A small-molecule ligand and the protein it binds are described below.
Small molecule (SMILES): Nc1ncnc2c1ncn2[C@@H]1O[C@H](CO[P](=O)(O)OS(=O)(=O)O)[C@@H](O)[C@H]1O

Binding-site contacts:
Ligand atom N1 contacts residue PHE166 of chain 1.G at 3.6 Å.
Ligand atom O1B contacts residue ILE113 of chain 1.G at 3.5 Å (h-bond).
Ligand atom O1A contacts residue PHE112 of chain 1.G at 3.3 Å.
Ligand atom O2A contacts residue ASN90 of chain 1.G at 2.8 Å (h-bond).
Ligand atom C5' contacts residue ILE113 of chain 1.G at 3.4 Å (hydrophobic).
Ligand atom O3B contacts residue ILE113 of chain 1.G at 3.5 Å.
Ligand atom O5' contacts residue ARG73 of chain 1.G at 3.6 Å.
Ligand atom O3A contacts residue ILE113 of chain 1.G at 3.6 Å.
Ligand atom N6 contacts residue PHE166 of chain 1.G at 3.5 Å.
Ligand atom O3B contacts residue SER114 of chain 1.G at 3.8 Å.
Ligand atom O2' contacts residue LEU154 of chain 1.G at 3.4 Å.
Ligand atom N6 contacts residue GLY165 of chain 1.G at 3.3 Å (h-bond).
Ligand atom O2A contacts residue PHE112 of chain 1.G at 3.4 Å.
Ligand atom N3 contacts residue ILE113 of chain 1.G at 3.7 Å.
Ligand atom C2 contacts residue THR167 of chain 1.G at 3.6 Å.
Ligand atom N6 contacts residue PHE82 of chain 1.G at 3.7 Å.
Ligand atom O1B contacts residue SER114 of chain 1.G at 3.0 Å (h-bond).
Ligand atom O4' contacts residue PHE82 of chain 1.G at 3.6 Å.
Ligand atom N9 contacts residue PHE82 of chain 1.G at 3.6 Å.
Ligand atom N1 contacts residue THR167 of chain 1.G at 3.5 Å (h-bond).
Ligand atom O2B contacts residue ARG87 of chain 1.G at 3.7 Å.
Ligand atom O1A contacts residue ILE113 of chain 1.G at 2.9 Å (h-bond).
Ligand atom O2A contacts residue ARG73 of chain 1.G at 2.9 Å (salt-bridge).
Ligand atom O3B contacts residue PRO115 of chain 1.G at 3.1 Å.
Ligand atom C8 contacts residue PHE82 of chain 1.G at 3.3 Å (hydrophobic).
Ligand atom O1B contacts residue PHE112 of chain 1.G at 3.6 Å.
Ligand atom O3B contacts residue ARG87 of chain 1.G at 3.0 Å (salt-bridge).
Ligand atom C5 contacts residue PHE82 of chain 1.G at 3.5 Å (hydrophobic).
Ligand atom N7 contacts residue PHE82 of chain 1.G at 3.4 Å.
Ligand atom C6 contacts residue PHE166 of chain 1.G at 3.6 Å (hydrophobic).
Ligand atom O1B contacts residue ASN90 of chain 1.G at 3.7 Å.
Ligand atom O2B contacts residue ARG73 of chain 1.G at 3.1 Å (salt-bridge).
Ligand atom C2 contacts residue ILE113 of chain 1.G at 3.7 Å (hydrophobic).
Ligand atom C2 contacts residue ARG87 of chain 1.G at 3.2 Å.
Ligand atom C6 contacts residue PHE82 of chain 1.G at 3.6 Å (hydrophobic).
Ligand atom C2' contacts residue LEU154 of chain 1.G at 3.5 Å (hydrophobic).
Ligand atom C4 contacts residue PHE82 of chain 1.G at 3.5 Å (hydrophobic).
Ligand atom O2B contacts residue ASN90 of chain 1.G at 3.0 Å (h-bond).
Ligand atom N3 contacts residue PHE166 of chain 1.G at 3.8 Å.
Ligand atom N1 contacts residue ARG87 of chain 1.G at 3.2 Å (salt-bridge).

Sequence of chain 1.G:
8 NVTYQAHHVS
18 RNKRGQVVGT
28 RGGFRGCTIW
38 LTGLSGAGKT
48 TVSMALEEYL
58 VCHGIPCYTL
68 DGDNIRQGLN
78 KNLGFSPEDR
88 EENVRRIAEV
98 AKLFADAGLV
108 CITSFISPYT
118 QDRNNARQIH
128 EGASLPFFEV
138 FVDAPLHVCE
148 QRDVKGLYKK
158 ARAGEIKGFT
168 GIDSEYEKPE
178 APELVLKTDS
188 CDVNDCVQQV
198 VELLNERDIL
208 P